Binding-site contacts:
Ligand atom N3 contacts residue XDS1 of chain 3.B at 0.1 Å (h-bond).
Ligand atom O8 contacts residue THR57 of chain 1.A at 3.3 Å (h-bond).
Ligand atom N9 contacts residue PHE159 of chain 3.A at 3.4 Å.
Ligand atom C6 contacts residue OXY1 of chain 3.D at 3.5 Å.
Ligand atom O8 contacts residue XDS1 of chain 3.B at 0.2 Å (h-bond).
Ligand atom C6 contacts residue XDS1 of chain 3.B at 0.1 Å.
Ligand atom C8 contacts residue THR57 of chain 1.A at 3.2 Å.
Ligand atom N7 contacts residue ALA56 of chain 1.A at 3.6 Å.
Ligand atom N9 contacts residue XDS1 of chain 3.B at 0.2 Å (h-bond).
Ligand atom C2 contacts residue ARG176 of chain 3.A at 3.6 Å.
Ligand atom O6 contacts residue XDS1 of chain 3.B at 0.3 Å (h-bond).
Ligand atom C6 contacts residue PHE159 of chain 3.A at 3.5 Å (hydrophobic).
Ligand atom C10 contacts residue ARG176 of chain 3.A at 3.3 Å.
Ligand atom N7 contacts residue XDS1 of chain 3.B at 0.4 Å (h-bond).
Ligand atom O8 contacts residue LEU170 of chain 3.A at 3.4 Å.
Ligand atom O2 contacts residue XDS1 of chain 3.B at 0.1 Å (h-bond).
Ligand atom O6 contacts residue ILE54 of chain 1.A at 3.5 Å.
Ligand atom N9 contacts residue OXY1 of chain 3.D at 3.4 Å (h-bond).
Ligand atom C4 contacts residue OXY1 of chain 3.D at 3.3 Å.
Ligand atom C5 contacts residue OXY1 of chain 3.D at 3.2 Å.
Ligand atom O6 contacts residue GLN228 of chain 3.A at 2.9 Å (h-bond).
Ligand atom N1 contacts residue XDS1 of chain 3.B at 0.2 Å (h-bond).
Ligand atom C2 contacts residue XDS1 of chain 3.B at 0.1 Å.
Ligand atom O2 contacts residue SER226 of chain 3.A at 3.5 Å.
Ligand atom N7 contacts residue THR57 of chain 1.A at 2.8 Å (h-bond).
Ligand atom C5 contacts residue PHE159 of chain 3.A at 3.3 Å (hydrophobic).
Ligand atom O2 contacts residue ARG176 of chain 3.A at 2.9 Å (salt-bridge).
Ligand atom O8 contacts residue ASP58 of chain 1.A at 2.8 Å (salt-bridge).
Ligand atom C4 contacts residue XDS1 of chain 3.B at 0.3 Å.
Ligand atom N3 contacts residue ASN254 of chain 3.A at 3.4 Å (h-bond).
Ligand atom C4 contacts residue PHE159 of chain 3.A at 3.3 Å (hydrophobic).
Ligand atom O8 contacts residue ALA56 of chain 1.A at 3.5 Å.
Ligand atom C5 contacts residue XDS1 of chain 3.B at 0.6 Å.
Ligand atom N1 contacts residue GLN228 of chain 3.A at 3.0 Å (h-bond).
Ligand atom O2 contacts residue VAL227 of chain 3.A at 2.9 Å (h-bond).
Ligand atom C2 contacts residue PHE159 of chain 3.A at 3.5 Å (hydrophobic).
Ligand atom N3 contacts residue ARG176 of chain 3.A at 3.0 Å (salt-bridge).
Ligand atom N1 contacts residue PHE159 of chain 3.A at 3.5 Å.
Ligand atom C8 contacts residue XDS1 of chain 3.B at 0.2 Å.
Ligand atom C10 contacts residue XDS1 of chain 3.B at 0.1 Å.

A small-molecule ligand and the protein it binds are described below.
Small molecule (SMILES): Cn1c(=O)[nH]c2c(=O)[nH]c(=O)[nH]c21

Sequence of chain 3.A:
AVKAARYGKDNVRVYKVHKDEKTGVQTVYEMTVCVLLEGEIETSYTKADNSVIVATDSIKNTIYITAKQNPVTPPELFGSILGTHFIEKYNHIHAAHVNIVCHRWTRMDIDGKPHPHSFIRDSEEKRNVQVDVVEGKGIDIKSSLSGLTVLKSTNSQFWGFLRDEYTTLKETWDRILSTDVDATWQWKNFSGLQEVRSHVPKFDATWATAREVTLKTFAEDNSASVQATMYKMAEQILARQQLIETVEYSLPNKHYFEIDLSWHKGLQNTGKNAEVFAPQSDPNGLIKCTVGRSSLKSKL

Sequence of chain 1.A:
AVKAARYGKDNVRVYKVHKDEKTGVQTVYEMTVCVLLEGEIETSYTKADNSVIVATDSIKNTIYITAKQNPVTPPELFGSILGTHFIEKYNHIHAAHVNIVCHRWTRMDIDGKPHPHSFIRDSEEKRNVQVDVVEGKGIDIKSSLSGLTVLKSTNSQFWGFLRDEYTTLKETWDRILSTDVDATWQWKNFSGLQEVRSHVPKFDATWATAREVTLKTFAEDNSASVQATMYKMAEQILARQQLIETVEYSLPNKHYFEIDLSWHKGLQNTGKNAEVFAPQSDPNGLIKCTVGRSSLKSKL